Sequence of chain 1.A:
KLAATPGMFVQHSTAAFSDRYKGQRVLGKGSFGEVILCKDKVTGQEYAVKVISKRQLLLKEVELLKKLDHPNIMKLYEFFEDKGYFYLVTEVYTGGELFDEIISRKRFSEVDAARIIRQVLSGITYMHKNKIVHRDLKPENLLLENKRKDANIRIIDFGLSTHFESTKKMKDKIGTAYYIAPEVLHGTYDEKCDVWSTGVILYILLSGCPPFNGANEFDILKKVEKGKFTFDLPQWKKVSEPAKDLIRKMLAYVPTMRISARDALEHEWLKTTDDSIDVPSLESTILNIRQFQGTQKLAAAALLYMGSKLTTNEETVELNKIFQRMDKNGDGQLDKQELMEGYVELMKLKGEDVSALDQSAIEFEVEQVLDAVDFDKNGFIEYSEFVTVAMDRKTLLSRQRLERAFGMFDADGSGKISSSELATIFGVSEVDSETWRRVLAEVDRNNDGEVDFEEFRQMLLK

Binding-site contacts:
Ligand atom CAE contacts residue ASP176 of chain 1.A at 3.7 Å.
Ligand atom CAB contacts residue THR109 of chain 1.A at 3.5 Å.
Ligand atom CAR contacts residue ILE175 of chain 1.A at 3.9 Å (hydrophobic).
Ligand atom NAN contacts residue ILE175 of chain 1.A at 3.7 Å.
Ligand atom CAR contacts residue VAL46 of chain 1.A at 3.7 Å (hydrophobic).
Ligand atom CAG contacts residue GLU116 of chain 1.A at 3.5 Å.
Ligand atom N1 contacts residue VAL111 of chain 1.A at 3.6 Å.
Ligand atom NAO contacts residue MET93 of chain 1.A at 3.7 Å.
Ligand atom N1 contacts residue ALA59 of chain 1.A at 3.3 Å.
Ligand atom CAS contacts residue LYS61 of chain 1.A at 3.8 Å.
Ligand atom CAB contacts residue LYS61 of chain 1.A at 3.6 Å.
Ligand atom NAM contacts residue ASP176 of chain 1.A at 3.2 Å (salt-bridge).
Ligand atom CAP contacts residue VAL46 of chain 1.A at 3.9 Å (hydrophobic).
Ligand atom CAT contacts residue GLU80 of chain 1.A at 3.9 Å.
Ligand atom C2 contacts residue LEU162 of chain 1.A at 3.4 Å (hydrophobic).
Ligand atom CAE contacts residue ILE175 of chain 1.A at 3.7 Å (hydrophobic).
Ligand atom NAM contacts residue MET93 of chain 1.A at 3.6 Å (h-bond).
Ligand atom CAJ contacts residue VAL46 of chain 1.A at 3.9 Å (hydrophobic).
Ligand atom N1 contacts residue LEU162 of chain 1.A at 3.9 Å.
Ligand atom CAT contacts residue MET93 of chain 1.A at 3.5 Å (hydrophobic).
Ligand atom CAF contacts residue VAL46 of chain 1.A at 3.6 Å (hydrophobic).
Ligand atom CAD contacts residue THR109 of chain 1.A at 3.2 Å.
Ligand atom NAA contacts residue ALA59 of chain 1.A at 3.4 Å.
Ligand atom N1 contacts residue GLU110 of chain 1.A at 3.7 Å.
Ligand atom NAO contacts residue GLU80 of chain 1.A at 3.0 Å (salt-bridge).
Ligand atom CAJ contacts residue LEU38 of chain 1.A at 3.8 Å (hydrophobic).
Ligand atom C4 contacts residue LEU162 of chain 1.A at 3.5 Å (hydrophobic).
Ligand atom CAJ contacts residue GLY39 of chain 1.A at 3.7 Å.
Ligand atom C6 contacts residue ALA59 of chain 1.A at 3.3 Å (hydrophobic).
Ligand atom N3 contacts residue LEU162 of chain 1.A at 3.2 Å.
Ligand atom CAD contacts residue LYS61 of chain 1.A at 3.2 Å.
Ligand atom CAB contacts residue LEU107 of chain 1.A at 3.8 Å (hydrophobic).
Ligand atom C2 contacts residue TYR112 of chain 1.A at 3.5 Å (hydrophobic).
Ligand atom NAN contacts residue VAL46 of chain 1.A at 3.4 Å.
Ligand atom NAA contacts residue GLU110 of chain 1.A at 3.2 Å (salt-bridge).
Ligand atom CAD contacts residue LEU107 of chain 1.A at 3.5 Å (hydrophobic).
Ligand atom CAS contacts residue MET93 of chain 1.A at 3.9 Å (hydrophobic).
Ligand atom CAH contacts residue LYS40 of chain 1.A at 3.8 Å.
Ligand atom N1 contacts residue TYR112 of chain 1.A at 3.5 Å (h-bond).
Ligand atom NAA contacts residue THR109 of chain 1.A at 2.8 Å (h-bond).

The protein below binds the small molecule below.
Small molecule (SMILES): Nc1ncnc2c1c(-c1cnc3[nH]ccc3c1)nn2C1CCCC1